Binding-site contacts:
Ligand atom O4P contacts residue GLY59 of chain 1.A at 3.1 Å (h-bond).
Ligand atom O3' contacts residue ARG134 of chain 1.A at 3.1 Å (salt-bridge).
Ligand atom N6 contacts residue PHE233 of chain 1.A at 3.6 Å (h-bond).
Ligand atom C2 contacts residue GLY263 of chain 1.A at 3.6 Å.
Ligand atom P1 contacts residue SER142 of chain 1.A at 3.6 Å.
Ligand atom O6P contacts residue LYS57 of chain 1.A at 3.0 Å (salt-bridge).
Ligand atom O4P contacts residue SER58 of chain 1.A at 3.1 Å (h-bond).
Ligand atom N6 contacts residue TRP62 of chain 1.A at 3.2 Å.
Ligand atom O2P contacts residue GLY263 of chain 1.A at 2.9 Å (h-bond).
Ligand atom O5' contacts residue LYS57 of chain 1.A at 3.3 Å.
Ligand atom P2 contacts residue LYS57 of chain 1.A at 3.6 Å.
Ligand atom O4P contacts residue THR60 of chain 1.A at 2.5 Å (h-bond).
Ligand atom C2 contacts residue TRP62 of chain 1.A at 3.6 Å (hydrophobic).
Ligand atom N6 contacts residue MET236 of chain 1.A at 3.2 Å (h-bond).
Ligand atom O5' contacts residue GLY59 of chain 1.A at 3.2 Å (h-bond).
Ligand atom N1 contacts residue PHE233 of chain 1.A at 3.6 Å.
Ligand atom C6 contacts residue TRP62 of chain 1.A at 3.4 Å (hydrophobic).
Ligand atom O5P contacts residue THR60 of chain 1.A at 3.1 Å (h-bond).
Ligand atom O4' contacts residue GLY59 of chain 1.A at 3.6 Å.
Ligand atom O6P contacts residue PHE259 of chain 1.A at 3.4 Å.
Ligand atom O3' contacts residue SER142 of chain 1.A at 3.5 Å (h-bond).
Ligand atom O2' contacts residue LEU260 of chain 1.A at 3.5 Å.
Ligand atom N1 contacts residue TRP62 of chain 1.A at 3.4 Å.
Ligand atom N3 contacts residue TYR197 of chain 1.A at 2.8 Å (h-bond).
Ligand atom O3P contacts residue ARG134 of chain 1.A at 3.1 Å (salt-bridge).
Ligand atom N6 contacts residue SER231 of chain 1.A at 2.9 Å (h-bond).
Ligand atom O4P contacts residue LYS57 of chain 1.A at 3.2 Å (salt-bridge).
Ligand atom P2 contacts residue THR60 of chain 1.A at 3.5 Å.
Ligand atom O5P contacts residue THR61 of chain 1.A at 2.8 Å (h-bond).
Ligand atom O1P contacts residue SER142 of chain 1.A at 2.8 Å (h-bond).
Ligand atom O1P contacts residue ARG261 of chain 1.A at 3.0 Å (salt-bridge).
Ligand atom O2' contacts residue PHE233 of chain 1.A at 3.4 Å.
Ligand atom C8 contacts residue LEU260 of chain 1.A at 3.4 Å (hydrophobic).
Ligand atom O2' contacts residue GLY263 of chain 1.A at 3.6 Å (h-bond).
Ligand atom O5P contacts residue PHE259 of chain 1.A at 3.6 Å.
Ligand atom N3 contacts residue GLY263 of chain 1.A at 3.4 Å.
Ligand atom O3P contacts residue ARG261 of chain 1.A at 3.1 Å (salt-bridge).
Ligand atom O2P contacts residue ARG261 of chain 1.A at 3.5 Å.
Ligand atom C2 contacts residue TYR197 of chain 1.A at 3.4 Å (hydrophobic).
Ligand atom O2P contacts residue LYS262 of chain 1.A at 2.8 Å (salt-bridge).

Sequence of chain 1.A:
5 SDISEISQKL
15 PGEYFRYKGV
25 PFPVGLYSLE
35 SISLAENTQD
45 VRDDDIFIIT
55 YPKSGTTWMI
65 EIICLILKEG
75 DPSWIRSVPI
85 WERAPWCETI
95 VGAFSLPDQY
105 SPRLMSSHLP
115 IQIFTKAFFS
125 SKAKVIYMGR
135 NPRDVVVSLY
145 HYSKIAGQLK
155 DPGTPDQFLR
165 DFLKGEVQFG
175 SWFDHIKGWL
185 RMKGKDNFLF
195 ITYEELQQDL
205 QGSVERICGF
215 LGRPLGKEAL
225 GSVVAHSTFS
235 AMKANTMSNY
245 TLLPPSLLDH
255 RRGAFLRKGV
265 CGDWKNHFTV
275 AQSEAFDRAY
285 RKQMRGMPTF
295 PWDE

This protein binds this small molecule.
Small molecule (SMILES): Nc1ncnc2c1ncn2[C@@H]1O[C@H](COP(=O)(O)O)[C@@H](OP(=O)(O)O)[C@H]1O